Sequence of chain 53.E:
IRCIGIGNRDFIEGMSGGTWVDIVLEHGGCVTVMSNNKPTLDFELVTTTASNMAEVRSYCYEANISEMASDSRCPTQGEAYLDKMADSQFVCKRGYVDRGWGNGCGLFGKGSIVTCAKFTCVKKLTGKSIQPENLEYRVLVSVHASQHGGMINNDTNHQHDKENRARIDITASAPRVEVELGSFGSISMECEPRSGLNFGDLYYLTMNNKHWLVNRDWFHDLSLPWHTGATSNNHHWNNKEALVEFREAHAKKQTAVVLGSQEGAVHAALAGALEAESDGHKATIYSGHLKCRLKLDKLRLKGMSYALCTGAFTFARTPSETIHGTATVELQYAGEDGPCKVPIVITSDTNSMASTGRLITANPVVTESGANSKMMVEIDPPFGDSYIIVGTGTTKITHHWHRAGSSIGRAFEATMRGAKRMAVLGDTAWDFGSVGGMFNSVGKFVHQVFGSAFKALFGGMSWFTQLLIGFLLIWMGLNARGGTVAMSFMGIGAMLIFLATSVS

Binding-site contacts:
Ligand atom O7 contacts residue GLY150 of chain 53.E at 2.9 Å (h-bond).
Ligand atom C6 contacts residue ASN157 of chain 53.E at 3.3 Å.
Ligand atom C6 contacts residue ASP161 of chain 53.E at 3.6 Å.
Ligand atom N2 contacts residue ASN154 of chain 53.E at 2.9 Å (h-bond).
Ligand atom C5 contacts residue ASP161 of chain 53.E at 4.5 Å.
Ligand atom C5 contacts residue MET151 of chain 53.E at 3.9 Å (hydrophobic).
Ligand atom C6 contacts residue THR156 of chain 53.E at 3.9 Å.
Ligand atom C7 contacts residue GLY150 of chain 53.E at 3.0 Å.
Ligand atom C1 contacts residue THR156 of chain 53.E at 4.0 Å.
Ligand atom C4 contacts residue ASN154 of chain 53.E at 4.2 Å.
Ligand atom C3 contacts residue ASN154 of chain 53.E at 3.8 Å.
Ligand atom C2 contacts residue ASN154 of chain 53.E at 2.4 Å.
Ligand atom C6 contacts residue THR156 of chain 53.E at 3.6 Å.
Ligand atom C8 contacts residue ASN157 of chain 53.E at 3.6 Å.
Ligand atom C5 contacts residue THR156 of chain 53.E at 3.8 Å.
Ligand atom C5 contacts residue ASN154 of chain 53.E at 3.6 Å.
Ligand atom C2 contacts residue GLY150 of chain 53.E at 3.7 Å.
Ligand atom N2 contacts residue GLY150 of chain 53.E at 3.4 Å (h-bond).
Ligand atom C4 contacts residue MET151 of chain 53.E at 3.9 Å (hydrophobic).
Ligand atom O7 contacts residue HIS148 of chain 53.E at 3.6 Å (h-bond).
Ligand atom C7 contacts residue ASN154 of chain 53.E at 3.7 Å.
Ligand atom C1 contacts residue GLY150 of chain 53.E at 4.0 Å.
Ligand atom C1 contacts residue MET151 of chain 53.E at 4.2 Å (hydrophobic).
Ligand atom O5 contacts residue MET151 of chain 53.E at 3.9 Å.
Ligand atom O5 contacts residue ASN154 of chain 53.E at 2.3 Å (h-bond).
Ligand atom O7 contacts residue ASN154 of chain 53.E at 4.2 Å.
Ligand atom C1 contacts residue ASN154 of chain 53.E at 1.4 Å.
Ligand atom O5 contacts residue ASN157 of chain 53.E at 4.0 Å.
Ligand atom O6 contacts residue THR156 of chain 53.E at 4.4 Å.
Ligand atom O6 contacts residue MET151 of chain 53.E at 4.3 Å.
Ligand atom C4 contacts residue ASP161 of chain 53.E at 4.0 Å.
Ligand atom O6 contacts residue HIS148 of chain 53.E at 3.8 Å.
Ligand atom C5 contacts residue THR156 of chain 53.E at 3.8 Å.
Ligand atom C3 contacts residue MET151 of chain 53.E at 4.0 Å (hydrophobic).
Ligand atom O4 contacts residue ASP161 of chain 53.E at 4.0 Å.
Ligand atom O5 contacts residue THR156 of chain 53.E at 3.8 Å.
Ligand atom C2 contacts residue MET151 of chain 53.E at 4.2 Å (hydrophobic).
Ligand atom O5 contacts residue THR156 of chain 53.E at 3.8 Å.
Ligand atom C8 contacts residue GLY150 of chain 53.E at 3.7 Å.

This small molecule binds to this protein.
Small molecule (SMILES): CC(=O)N[C@H]1[C@H](O[C@H]2[C@H](O)[C@@H](NC(C)=O)CO[C@@H]2CO[C@@H]2O[C@@H](C)[C@@H](O)[C@@H](O)[C@@H]2O)O[C@H](CO)[C@@H](O)[C@@H]1O